The small molecule below binds the protein below.
Small molecule (SMILES): CC(=O)c1c[nH]c2ccccc12

Binding-site contacts:
Ligand atom CAF contacts residue 5RN1 of chain 6.D at 1.1 Å.
Ligand atom CAK contacts residue VAL128 of chain 1.A at 4.1 Å (hydrophobic).
Ligand atom CAI contacts residue 5RN1 of chain 6.D at 1.0 Å.
Ligand atom CAF contacts residue LEU171 of chain 6.A at 3.7 Å (hydrophobic).
Ligand atom CAG contacts residue ILE130 of chain 6.A at 3.7 Å (hydrophobic).
Ligand atom NAH contacts residue ILE130 of chain 1.A at 3.8 Å.
Ligand atom OAB contacts residue LEU171 of chain 6.A at 3.9 Å.
Ligand atom CAL contacts residue LEU171 of chain 6.A at 3.9 Å (hydrophobic).
Ligand atom CAK contacts residue 5RN1 of chain 6.D at 0.7 Å.
Ligand atom CAD contacts residue 5RN1 of chain 6.D at 0.3 Å.
Ligand atom CAL contacts residue LEU171 of chain 1.A at 4.0 Å (hydrophobic).
Ligand atom CAJ contacts residue VAL128 of chain 1.A at 3.5 Å (hydrophobic).
Ligand atom CAC contacts residue ALA135 of chain 1.A at 4.2 Å (hydrophobic).
Ligand atom CAI contacts residue VAL128 of chain 1.A at 4.2 Å (hydrophobic).
Ligand atom CAC contacts residue 5RN1 of chain 6.D at 0.8 Å.
Ligand atom CAG contacts residue VAL128 of chain 1.A at 3.0 Å (hydrophobic).
Ligand atom CAF contacts residue LEU171 of chain 1.A at 3.6 Å (hydrophobic).
Ligand atom CAL contacts residue VAL128 of chain 6.A at 3.8 Å (hydrophobic).
Ligand atom CAL contacts residue 5RN1 of chain 6.D at 0.7 Å.
Ligand atom CAI contacts residue LEU171 of chain 6.A at 4.0 Å (hydrophobic).
Ligand atom NAH contacts residue VAL128 of chain 6.A at 3.0 Å.
Ligand atom OAB contacts residue 5RN1 of chain 6.D at 0.3 Å.
Ligand atom CAA contacts residue 5RN1 of chain 6.D at 0.8 Å.
Ligand atom CAA contacts residue VAL128 of chain 1.A at 4.0 Å (hydrophobic).
Ligand atom NAH contacts residue VAL128 of chain 1.A at 3.4 Å.
Ligand atom CAG contacts residue 5RN1 of chain 6.D at 0.6 Å.
Ligand atom CAA contacts residue ALA135 of chain 6.A at 4.1 Å (hydrophobic).
Ligand atom CAD contacts residue LEU171 of chain 1.A at 4.0 Å (hydrophobic).
Ligand atom CAE contacts residue ILE130 of chain 1.A at 4.0 Å (hydrophobic).
Ligand atom CAK contacts residue VAL128 of chain 6.A at 3.1 Å (hydrophobic).
Ligand atom NAH contacts residue 5RN1 of chain 6.D at 0.6 Å.
Ligand atom CAE contacts residue VAL128 of chain 6.A at 3.4 Å (hydrophobic).
Ligand atom CAK contacts residue ILE130 of chain 1.A at 4.1 Å (hydrophobic).
Ligand atom CAJ contacts residue LEU171 of chain 6.A at 4.1 Å (hydrophobic).
Ligand atom CAE contacts residue 5RN1 of chain 6.D at 1.2 Å.
Ligand atom CAJ contacts residue VAL128 of chain 6.A at 4.1 Å (hydrophobic).
Ligand atom CAA contacts residue LEU137 of chain 6.A at 3.8 Å (hydrophobic).
Ligand atom CAC contacts residue VAL128 of chain 6.A at 3.8 Å (hydrophobic).
Ligand atom CAG contacts residue VAL128 of chain 6.A at 3.6 Å (hydrophobic).
Ligand atom CAJ contacts residue 5RN1 of chain 6.D at 0.7 Å.

Sequence of chain 6.A:
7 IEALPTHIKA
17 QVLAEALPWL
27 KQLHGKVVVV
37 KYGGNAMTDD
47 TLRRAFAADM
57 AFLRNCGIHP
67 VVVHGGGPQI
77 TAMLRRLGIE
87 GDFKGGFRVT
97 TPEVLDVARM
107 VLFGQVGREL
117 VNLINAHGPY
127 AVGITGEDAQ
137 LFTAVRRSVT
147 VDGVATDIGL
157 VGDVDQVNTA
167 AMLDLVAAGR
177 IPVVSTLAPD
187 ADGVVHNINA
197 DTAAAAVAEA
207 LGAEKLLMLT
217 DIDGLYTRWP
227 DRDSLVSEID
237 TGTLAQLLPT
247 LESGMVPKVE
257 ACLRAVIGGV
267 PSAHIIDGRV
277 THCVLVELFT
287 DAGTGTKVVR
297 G

Sequence of chain 1.A:
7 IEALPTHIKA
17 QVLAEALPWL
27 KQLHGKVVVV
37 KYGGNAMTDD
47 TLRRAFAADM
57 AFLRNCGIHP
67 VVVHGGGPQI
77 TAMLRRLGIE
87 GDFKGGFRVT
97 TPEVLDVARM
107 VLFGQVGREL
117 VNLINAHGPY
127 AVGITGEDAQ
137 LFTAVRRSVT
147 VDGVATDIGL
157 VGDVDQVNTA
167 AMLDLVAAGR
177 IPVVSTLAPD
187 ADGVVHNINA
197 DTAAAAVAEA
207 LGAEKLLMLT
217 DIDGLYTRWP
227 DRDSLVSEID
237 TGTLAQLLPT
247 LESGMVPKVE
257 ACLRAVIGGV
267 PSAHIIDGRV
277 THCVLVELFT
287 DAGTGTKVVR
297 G